Sequence of chain 1.A:
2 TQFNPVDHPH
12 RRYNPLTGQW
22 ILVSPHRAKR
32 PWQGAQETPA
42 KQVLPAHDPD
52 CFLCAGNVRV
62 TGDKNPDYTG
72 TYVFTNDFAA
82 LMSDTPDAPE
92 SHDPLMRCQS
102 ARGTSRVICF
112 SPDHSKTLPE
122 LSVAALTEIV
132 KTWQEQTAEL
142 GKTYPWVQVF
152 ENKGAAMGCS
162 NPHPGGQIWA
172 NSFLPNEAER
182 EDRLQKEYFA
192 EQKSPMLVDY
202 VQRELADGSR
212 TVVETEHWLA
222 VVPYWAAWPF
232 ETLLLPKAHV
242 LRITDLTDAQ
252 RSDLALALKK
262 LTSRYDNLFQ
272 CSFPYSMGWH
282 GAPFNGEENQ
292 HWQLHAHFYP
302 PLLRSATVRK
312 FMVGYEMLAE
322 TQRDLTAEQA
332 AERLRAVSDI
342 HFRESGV

Binding-site contacts:
Ligand atom O3' contacts residue GLU317 of chain 1.A at 2.9 Å (salt-bridge).
Ligand atom O3B contacts residue ARG31 of chain 1.A at 3.1 Å (salt-bridge).
Ligand atom N3 contacts residue ASP78 of chain 1.B at 2.6 Å (salt-bridge).
Ligand atom O1B contacts residue ARG28 of chain 1.A at 2.8 Å (salt-bridge).
Ligand atom C4' contacts residue GLU317 of chain 1.A at 3.3 Å.
Ligand atom O6' contacts residue PHE151 of chain 1.B at 3.4 Å.
Ligand atom C1' contacts residue ASN153 of chain 1.B at 3.4 Å.
Ligand atom O4 contacts residue PHE53 of chain 1.B at 3.4 Å.
Ligand atom O2B contacts residue SER161 of chain 1.B at 2.4 Å (h-bond).
Ligand atom O5D contacts residue GLN168 of chain 1.B at 3.3 Å (h-bond).
Ligand atom C2 contacts residue ASP78 of chain 1.B at 3.5 Å.
Ligand atom O3D contacts residue ARG28 of chain 1.A at 3.0 Å (salt-bridge).
Ligand atom O2B contacts residue ARG31 of chain 1.A at 3.0 Å (salt-bridge).
Ligand atom O5' contacts residue ASN153 of chain 1.B at 2.8 Å (h-bond).
Ligand atom O2A contacts residue GLN168 of chain 1.B at 3.0 Å (h-bond).
Ligand atom O4 contacts residue ASP78 of chain 1.B at 3.4 Å (salt-bridge).
Ligand atom O4' contacts residue GLU317 of chain 1.A at 2.5 Å (salt-bridge).
Ligand atom O2 contacts residue ASP78 of chain 1.B at 2.8 Å (salt-bridge).
Ligand atom O6' contacts residue GLY315 of chain 1.A at 3.4 Å.
Ligand atom C1' contacts residue GLY159 of chain 1.B at 3.5 Å.
Ligand atom O1A contacts residue SER161 of chain 1.B at 2.5 Å (h-bond).
Ligand atom O4 contacts residue VAL61 of chain 1.B at 3.1 Å (h-bond).
Ligand atom O6' contacts residue VAL314 of chain 1.A at 3.1 Å (h-bond).
Ligand atom O1A contacts residue CYS160 of chain 1.B at 3.2 Å.
Ligand atom O2 contacts residue ASN77 of chain 1.B at 3.1 Å (h-bond).
Ligand atom O3D contacts residue ASN77 of chain 1.B at 3.0 Å (h-bond).
Ligand atom O6' contacts residue TYR316 of chain 1.A at 2.9 Å (h-bond).
Ligand atom O2' contacts residue GLY159 of chain 1.B at 2.9 Å (h-bond).
Ligand atom C3' contacts residue ARG31 of chain 1.A at 3.4 Å.
Ligand atom O3' contacts residue PHE312 of chain 1.A at 2.7 Å (h-bond).
Ligand atom O6' contacts residue ASN153 of chain 1.B at 3.3 Å (h-bond).
Ligand atom O1B contacts residue GLN168 of chain 1.B at 3.0 Å (h-bond).
Ligand atom C5D contacts residue SER161 of chain 1.B at 3.4 Å.
Ligand atom PA contacts residue GLN168 of chain 1.B at 3.4 Å.
Ligand atom O2A contacts residue ASN153 of chain 1.B at 3.1 Å (h-bond).
Ligand atom O3' contacts residue LYS311 of chain 1.A at 2.8 Å (salt-bridge).
Ligand atom O4' contacts residue VAL314 of chain 1.A at 3.0 Å (h-bond).
Ligand atom O2D contacts residue ASN77 of chain 1.B at 2.9 Å (h-bond).
Ligand atom O4' contacts residue PHE312 of chain 1.A at 3.5 Å (h-bond).
Ligand atom C4 contacts residue ASP78 of chain 1.B at 3.4 Å.

Sequence of chain 1.B:
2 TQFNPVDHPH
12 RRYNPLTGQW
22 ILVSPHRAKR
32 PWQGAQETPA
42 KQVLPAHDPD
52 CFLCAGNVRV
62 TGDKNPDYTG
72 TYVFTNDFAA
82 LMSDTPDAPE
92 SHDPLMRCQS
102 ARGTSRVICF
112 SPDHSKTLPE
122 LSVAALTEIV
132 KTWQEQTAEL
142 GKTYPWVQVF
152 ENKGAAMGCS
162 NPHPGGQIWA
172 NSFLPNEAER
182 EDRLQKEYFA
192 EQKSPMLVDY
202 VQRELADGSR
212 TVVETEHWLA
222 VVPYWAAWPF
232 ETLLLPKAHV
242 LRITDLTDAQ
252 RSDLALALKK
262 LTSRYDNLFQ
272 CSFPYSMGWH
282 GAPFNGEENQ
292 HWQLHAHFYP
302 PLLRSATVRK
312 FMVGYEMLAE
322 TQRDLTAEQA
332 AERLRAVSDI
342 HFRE

The protein below binds the small molecule below.
Small molecule (SMILES): O=c1ccn([C@@H]2O[C@H](CO[P](=O)(O)O[P](=O)(O)O[C@H]3O[C@H](CO)[C@H](O)[C@H](O)[C@H]3O)[C@@H](O)[C@H]2O)c(=O)[nH]1